A small-molecule ligand and the protein it binds are described below.
Small molecule (SMILES): CC(=O)N[C@@H]1[C@@H](O)[C@H](O)[C@@H](CO)O[C@H]1O

Sequence of chain 1.A:
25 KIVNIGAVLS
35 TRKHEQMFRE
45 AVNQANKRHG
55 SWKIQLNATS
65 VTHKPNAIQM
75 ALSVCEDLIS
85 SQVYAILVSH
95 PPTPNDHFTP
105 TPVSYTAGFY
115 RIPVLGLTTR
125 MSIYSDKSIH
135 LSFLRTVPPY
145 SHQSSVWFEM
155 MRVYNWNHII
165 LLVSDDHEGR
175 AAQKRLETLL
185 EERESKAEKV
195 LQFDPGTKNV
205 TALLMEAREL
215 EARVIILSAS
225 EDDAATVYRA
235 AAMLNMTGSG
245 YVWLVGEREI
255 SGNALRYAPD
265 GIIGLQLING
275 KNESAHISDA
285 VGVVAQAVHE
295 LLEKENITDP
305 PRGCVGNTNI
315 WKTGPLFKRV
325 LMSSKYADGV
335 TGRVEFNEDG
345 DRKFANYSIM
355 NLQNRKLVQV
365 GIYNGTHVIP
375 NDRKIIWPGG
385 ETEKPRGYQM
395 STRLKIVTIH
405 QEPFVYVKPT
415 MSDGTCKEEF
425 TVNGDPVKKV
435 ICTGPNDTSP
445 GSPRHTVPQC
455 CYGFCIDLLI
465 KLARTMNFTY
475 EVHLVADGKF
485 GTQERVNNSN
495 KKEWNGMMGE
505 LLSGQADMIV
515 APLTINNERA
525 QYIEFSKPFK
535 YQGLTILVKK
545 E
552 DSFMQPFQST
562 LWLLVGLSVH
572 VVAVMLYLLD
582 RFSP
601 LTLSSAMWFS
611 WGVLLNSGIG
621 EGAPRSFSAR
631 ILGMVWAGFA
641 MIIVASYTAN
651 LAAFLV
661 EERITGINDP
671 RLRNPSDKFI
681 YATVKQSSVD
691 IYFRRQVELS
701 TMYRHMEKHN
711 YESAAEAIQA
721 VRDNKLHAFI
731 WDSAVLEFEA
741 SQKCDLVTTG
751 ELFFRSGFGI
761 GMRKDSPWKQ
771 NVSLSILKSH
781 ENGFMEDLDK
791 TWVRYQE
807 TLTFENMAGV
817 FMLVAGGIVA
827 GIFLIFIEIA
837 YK

Binding-site contacts:
Ligand atom C7 contacts residue ILE26 of chain 1.A at 3.9 Å (hydrophobic).
Ligand atom O7 contacts residue ILE26 of chain 1.A at 3.4 Å.
Ligand atom C4 contacts residue ASN61 of chain 1.A at 4.2 Å.
Ligand atom C7 contacts residue GLN59 of chain 1.A at 3.7 Å.
Ligand atom O3 contacts residue ILE26 of chain 1.A at 4.3 Å.
Ligand atom N2 contacts residue ASN61 of chain 1.A at 3.0 Å (h-bond).
Ligand atom N2 contacts residue GLN59 of chain 1.A at 3.5 Å.
Ligand atom C8 contacts residue VAL27 of chain 1.A at 4.4 Å (hydrophobic).
Ligand atom C8 contacts residue ILE26 of chain 1.A at 3.8 Å (hydrophobic).
Ligand atom O7 contacts residue GLN59 of chain 1.A at 3.5 Å (h-bond).
Ligand atom O7 contacts residue VAL27 of chain 1.A at 3.0 Å (h-bond).
Ligand atom O7 contacts residue ASN61 of chain 1.A at 3.5 Å (h-bond).
Ligand atom C3 contacts residue ASN61 of chain 1.A at 3.8 Å.
Ligand atom O5 contacts residue ASN61 of chain 1.A at 2.4 Å (h-bond).
Ligand atom C8 contacts residue GLN59 of chain 1.A at 3.8 Å.
Ligand atom C2 contacts residue ASN61 of chain 1.A at 2.5 Å.
Ligand atom C5 contacts residue ASN61 of chain 1.A at 3.7 Å.
Ligand atom C7 contacts residue VAL27 of chain 1.A at 4.0 Å (hydrophobic).
Ligand atom C1 contacts residue ASN61 of chain 1.A at 1.4 Å.
Ligand atom C7 contacts residue ASN61 of chain 1.A at 3.6 Å.
Ligand atom C8 contacts residue LYS25 of chain 1.A at 3.5 Å.